Sequence of chain 1.C:
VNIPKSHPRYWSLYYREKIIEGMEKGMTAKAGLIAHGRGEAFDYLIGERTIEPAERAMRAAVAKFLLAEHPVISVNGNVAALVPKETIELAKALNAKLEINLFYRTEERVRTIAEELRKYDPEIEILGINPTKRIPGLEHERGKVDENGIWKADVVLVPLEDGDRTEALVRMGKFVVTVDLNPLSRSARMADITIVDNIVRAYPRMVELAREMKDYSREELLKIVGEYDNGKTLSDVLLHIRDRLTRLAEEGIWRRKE

Binding-site contacts:
Ligand atom C2 contacts residue LEU161 of chain 1.C at 3.5 Å (hydrophobic).
Ligand atom N1 contacts residue LEU161 of chain 1.C at 3.8 Å.
Ligand atom N3 contacts residue ASP181 of chain 1.C at 3.6 Å.
Ligand atom O5' contacts residue LEU161 of chain 1.C at 3.1 Å (h-bond).
Ligand atom C8 contacts residue ALA36 of chain 1.C at 3.2 Å (hydrophobic).
Ligand atom N7 contacts residue ALA36 of chain 1.C at 3.8 Å.
Ligand atom N6 contacts residue LEU83 of chain 1.C at 3.8 Å.
Ligand atom O3' contacts residue ASP181 of chain 1.C at 3.9 Å.
Ligand atom C1' contacts residue ASP181 of chain 1.C at 3.3 Å.
Ligand atom C6 contacts residue LEU182 of chain 1.C at 3.9 Å (hydrophobic).
Ligand atom N1 contacts residue ASP198 of chain 1.C at 3.9 Å.
Ligand atom O5' contacts residue GLU162 of chain 1.C at 4.0 Å.
Ligand atom N6 contacts residue ILE200 of chain 1.C at 4.0 Å.
Ligand atom N1 contacts residue LEU182 of chain 1.C at 3.6 Å.
Ligand atom N7 contacts residue GLY40 of chain 1.C at 3.7 Å.
Ligand atom C8 contacts residue LEU161 of chain 1.C at 4.0 Å (hydrophobic).
Ligand atom N6 contacts residue ASN199 of chain 1.C at 3.0 Å (h-bond).
Ligand atom C2 contacts residue ILE200 of chain 1.C at 3.6 Å (hydrophobic).
Ligand atom C2' contacts residue ASP181 of chain 1.C at 3.5 Å.
Ligand atom C2 contacts residue ASN199 of chain 1.C at 3.9 Å.
Ligand atom C8 contacts residue GLY40 of chain 1.C at 3.5 Å.
Ligand atom C6 contacts residue ASN199 of chain 1.C at 3.7 Å.
Ligand atom O4' contacts residue LEU161 of chain 1.C at 3.6 Å.
Ligand atom C2 contacts residue ASP198 of chain 1.C at 3.4 Å.
Ligand atom N9 contacts residue GLY40 of chain 1.C at 3.9 Å.
Ligand atom N3 contacts residue LEU161 of chain 1.C at 3.4 Å.
Ligand atom N7 contacts residue LEU161 of chain 1.C at 3.9 Å.
Ligand atom N9 contacts residue LEU161 of chain 1.C at 3.7 Å.
Ligand atom C5 contacts residue LEU161 of chain 1.C at 3.7 Å (hydrophobic).
Ligand atom N3 contacts residue LEU182 of chain 1.C at 3.1 Å (h-bond).
Ligand atom C5' contacts residue ALA36 of chain 1.C at 3.9 Å (hydrophobic).
Ligand atom C4 contacts residue LEU161 of chain 1.C at 3.5 Å (hydrophobic).
Ligand atom C6 contacts residue ILE200 of chain 1.C at 4.0 Å (hydrophobic).
Ligand atom O4' contacts residue ASP181 of chain 1.C at 3.9 Å.
Ligand atom O2' contacts residue ASP181 of chain 1.C at 2.8 Å (salt-bridge).
Ligand atom N1 contacts residue ILE200 of chain 1.C at 3.0 Å (h-bond).
Ligand atom C2 contacts residue LEU182 of chain 1.C at 3.7 Å (hydrophobic).
Ligand atom O2' contacts residue ASN183 of chain 1.C at 3.3 Å.
Ligand atom N1 contacts residue ASN199 of chain 1.C at 3.4 Å.
Ligand atom C6 contacts residue LEU161 of chain 1.C at 3.9 Å (hydrophobic).

A small-molecule ligand and the protein it binds are described below.
Small molecule (SMILES): Nc1ncnc2c1ncn2[C@@H]1O[C@H](CO)[C@@H](O)[C@H]1O